Binding-site contacts:
Ligand atom F10 contacts residue GLY146 of chain 1.B at 3.2 Å.
Ligand atom F10 contacts residue ILE145 of chain 1.B at 3.4 Å.
Ligand atom C31 contacts residue TRP84 of chain 1.B at 3.1 Å (hydrophobic).
Ligand atom C21 contacts residue ASP147 of chain 1.B at 3.7 Å.
Ligand atom O22 contacts residue ALA34 of chain 1.B at 3.7 Å.
Ligand atom C13 contacts residue GLU54 of chain 1.B at 3.4 Å.
Ligand atom C24 contacts residue THR82 of chain 1.B at 3.5 Å.
Ligand atom C25 contacts residue GLN83 of chain 1.B at 3.2 Å.
Ligand atom N26 contacts residue CYS85 of chain 1.B at 3.0 Å (h-bond).
Ligand atom C20 contacts residue PHE148 of chain 1.B at 3.6 Å (hydrophobic).
Ligand atom C24 contacts residue ALA34 of chain 1.B at 3.4 Å (hydrophobic).
Ligand atom O15 contacts residue ASP147 of chain 1.B at 2.9 Å (salt-bridge).
Ligand atom C27 contacts residue TRP84 of chain 1.B at 3.7 Å (hydrophobic).
Ligand atom F9 contacts residue HIS127 of chain 1.B at 3.3 Å.
Ligand atom C13 contacts residue ASP147 of chain 1.B at 3.6 Å.
Ligand atom C18 contacts residue THR82 of chain 1.B at 3.5 Å.
Ligand atom C31 contacts residue CYS85 of chain 1.B at 2.8 Å (hydrophobic).
Ligand atom F9 contacts residue LEU120 of chain 1.B at 3.7 Å.
Ligand atom N30 contacts residue PHE136 of chain 1.B at 3.2 Å.
Ligand atom C1 contacts residue LEU58 of chain 1.B at 3.6 Å (hydrophobic).
Ligand atom C23 contacts residue ALA34 of chain 1.B at 3.5 Å (hydrophobic).
Ligand atom C2 contacts residue ASP147 of chain 1.B at 3.7 Å.
Ligand atom O15 contacts residue GLY146 of chain 1.B at 3.7 Å.
Ligand atom C17 contacts residue THR82 of chain 1.B at 3.6 Å.
Ligand atom O32 contacts residue ILE16 of chain 1.B at 3.4 Å.
Ligand atom C24 contacts residue GLN83 of chain 1.B at 3.5 Å.
Ligand atom O15 contacts residue LEU67 of chain 1.B at 3.5 Å.
Ligand atom C25 contacts residue CYS85 of chain 1.B at 3.1 Å (hydrophobic).
Ligand atom O22 contacts residue VAL24 of chain 1.B at 3.4 Å.
Ligand atom N12 contacts residue LEU58 of chain 1.B at 3.8 Å.
Ligand atom F8 contacts residue LEU120 of chain 1.B at 3.5 Å.
Ligand atom C3 contacts residue ASP147 of chain 1.B at 3.7 Å.
Ligand atom N30 contacts residue CYS85 of chain 1.B at 3.2 Å (h-bond).
Ligand atom N14 contacts residue GLU54 of chain 1.B at 3.0 Å (salt-bridge).
Ligand atom C29 contacts residue TRP84 of chain 1.B at 3.5 Å (hydrophobic).
Ligand atom C1 contacts residue ASP147 of chain 1.B at 3.7 Å.
Ligand atom C16 contacts residue LEU67 of chain 1.B at 3.7 Å (hydrophobic).
Ligand atom C21 contacts residue LEU67 of chain 1.B at 3.5 Å (hydrophobic).
Ligand atom N12 contacts residue GLU54 of chain 1.B at 3.2 Å (salt-bridge).
Ligand atom F9 contacts residue GLY146 of chain 1.B at 3.8 Å.

Sequence of chain 1.B:
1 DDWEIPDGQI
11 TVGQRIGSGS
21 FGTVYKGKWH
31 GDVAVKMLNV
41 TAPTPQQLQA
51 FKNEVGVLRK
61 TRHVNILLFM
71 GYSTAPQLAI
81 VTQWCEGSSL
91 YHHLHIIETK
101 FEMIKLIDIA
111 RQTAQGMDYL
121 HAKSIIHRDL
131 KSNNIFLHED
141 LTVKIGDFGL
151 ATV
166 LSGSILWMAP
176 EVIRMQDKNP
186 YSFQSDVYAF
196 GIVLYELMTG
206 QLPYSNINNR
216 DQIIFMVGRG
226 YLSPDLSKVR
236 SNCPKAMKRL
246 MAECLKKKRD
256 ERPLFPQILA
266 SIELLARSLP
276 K

A small-molecule ligand and the protein it binds are described below.
Small molecule (SMILES): CNC(=O)c1cc(Oc2ccc(NC(=O)Nc3ccc(Cl)c(C(F)(F)F)c3)cc2)ccn1